Sequence of chain 1.C:
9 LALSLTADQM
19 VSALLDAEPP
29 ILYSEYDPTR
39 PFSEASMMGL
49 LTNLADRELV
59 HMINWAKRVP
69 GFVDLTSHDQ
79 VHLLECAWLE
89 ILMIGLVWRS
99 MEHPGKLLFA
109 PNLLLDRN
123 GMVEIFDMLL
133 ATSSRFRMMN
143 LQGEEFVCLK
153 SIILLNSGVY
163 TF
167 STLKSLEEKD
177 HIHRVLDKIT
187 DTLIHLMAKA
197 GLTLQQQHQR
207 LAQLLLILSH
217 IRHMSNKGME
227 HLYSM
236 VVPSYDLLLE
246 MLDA

Binding-site contacts:
Ligand atom C25 contacts residue PHE107 of chain 1.C at 3.3 Å (hydrophobic).
Ligand atom BR contacts residue MET45 of chain 1.C at 3.9 Å.
Ligand atom O01 contacts residue LEU49 of chain 1.C at 3.3 Å.
Ligand atom C14 contacts residue THR50 of chain 1.C at 3.5 Å.
Ligand atom O05 contacts residue MET124 of chain 1.C at 3.1 Å.
Ligand atom C24 contacts residue LEU131 of chain 1.C at 3.7 Å (hydrophobic).
Ligand atom C03 contacts residue LEU94 of chain 1.C at 3.9 Å (hydrophobic).
Ligand atom C14 contacts residue LEU228 of chain 1.C at 3.8 Å (hydrophobic).
Ligand atom O03 contacts residue ARG97 of chain 1.C at 3.4 Å (salt-bridge).
Ligand atom S01 contacts residue ILE127 of chain 1.C at 4.0 Å.
Ligand atom C14 contacts residue MET46 of chain 1.C at 4.0 Å (hydrophobic).
Ligand atom C20 contacts residue ASP54 of chain 1.C at 3.3 Å.
Ligand atom C22 contacts residue ASP54 of chain 1.C at 3.2 Å.
Ligand atom C19 contacts residue TRP86 of chain 1.C at 3.8 Å (hydrophobic).
Ligand atom C01 contacts residue GLU56 of chain 1.C at 3.2 Å.
Ligand atom N01 contacts residue VAL236 of chain 1.C at 3.7 Å.
Ligand atom C21 contacts residue ASP54 of chain 1.C at 3.3 Å.
Ligand atom C12 contacts residue ALA53 of chain 1.C at 3.5 Å (hydrophobic).
Ligand atom O02 contacts residue THR50 of chain 1.C at 3.9 Å.
Ligand atom O06 contacts residue GLY224 of chain 1.C at 3.1 Å.
Ligand atom O03 contacts residue GLU56 of chain 1.C at 2.4 Å (salt-bridge).
Ligand atom C16 contacts residue PHE107 of chain 1.C at 3.7 Å (hydrophobic).
Ligand atom C22 contacts residue PRO238 of chain 1.C at 3.6 Å (hydrophobic).
Ligand atom C21 contacts residue VAL236 of chain 1.C at 3.8 Å (hydrophobic).
Ligand atom C20 contacts residue VAL236 of chain 1.C at 3.9 Å (hydrophobic).
Ligand atom C18 contacts residue MET91 of chain 1.C at 3.9 Å (hydrophobic).
Ligand atom N01 contacts residue ASP54 of chain 1.C at 3.4 Å (salt-bridge).
Ligand atom C11 contacts residue ALA53 of chain 1.C at 4.0 Å (hydrophobic).
Ligand atom C27 contacts residue MET124 of chain 1.C at 3.5 Å (hydrophobic).
Ligand atom O06 contacts residue ILE127 of chain 1.C at 3.4 Å.
Ligand atom BR contacts residue PHE128 of chain 1.C at 3.4 Å.
Ligand atom C26 contacts residue PHE128 of chain 1.C at 3.9 Å (hydrophobic).
Ligand atom O03 contacts residue LEU90 of chain 1.C at 3.8 Å.
Ligand atom C02 contacts residue LEU90 of chain 1.C at 3.6 Å (hydrophobic).
Ligand atom C28 contacts residue MET124 of chain 1.C at 3.5 Å (hydrophobic).
Ligand atom C15 contacts residue MET46 of chain 1.C at 3.9 Å (hydrophobic).
Ligand atom O04 contacts residue ILE127 of chain 1.C at 3.2 Å.
Ligand atom C02 contacts residue LEU94 of chain 1.C at 3.9 Å (hydrophobic).
Ligand atom C06 contacts residue GLU56 of chain 1.C at 3.2 Å.
Ligand atom C25 contacts residue PHE128 of chain 1.C at 3.8 Å (hydrophobic).

The small molecule below binds the protein below.
Small molecule (SMILES): CN(C)CCOc1ccc(C2=C(c3ccc(O)cc3)[C@@H]3C[C@@H](S(=O)(=O)Oc4ccc(Br)cc4)[C@H]2O3)cc1